Binding-site contacts:
Ligand atom C contacts residue GLU325 of chain 1.B at 4.1 Å.
Ligand atom NH2 contacts residue HEM1 of chain 1.M at 3.3 Å.
Ligand atom CA contacts residue GLN211 of chain 1.B at 3.5 Å.
Ligand atom C contacts residue ASN330 of chain 1.B at 3.7 Å.
Ligand atom CZ contacts residue HEM1 of chain 1.M at 3.7 Å.
Ligand atom CG contacts residue GLU325 of chain 1.B at 3.5 Å.
Ligand atom NE contacts residue PRO298 of chain 1.B at 4.0 Å.
Ligand atom CZ contacts residue TRP320 of chain 1.B at 4.0 Å (hydrophobic).
Ligand atom NH2 contacts residue GLU325 of chain 1.B at 3.0 Å (salt-bridge).
Ligand atom N contacts residue GLU325 of chain 1.B at 3.0 Å (salt-bridge).
Ligand atom CZ contacts residue GLU325 of chain 1.B at 3.7 Å.
Ligand atom CB contacts residue TYR321 of chain 1.B at 4.0 Å (hydrophobic).
Ligand atom CG contacts residue VAL300 of chain 1.B at 3.9 Å (hydrophobic).
Ligand atom OXT contacts residue GLU325 of chain 1.B at 3.8 Å.
Ligand atom NH1 contacts residue PRO298 of chain 1.B at 4.1 Å.
Ligand atom CG contacts residue HEM1 of chain 1.M at 3.9 Å.
Ligand atom NE contacts residue HEM1 of chain 1.M at 4.1 Å.
Ligand atom NH1 contacts residue HEM1 of chain 1.M at 3.4 Å (h-bond).
Ligand atom NH2 contacts residue TYR321 of chain 1.B at 4.0 Å.
Ligand atom O contacts residue TYR295 of chain 1.B at 3.6 Å (h-bond).
Ligand atom O contacts residue ASN330 of chain 1.B at 3.8 Å.
Ligand atom NE contacts residue GLU325 of chain 1.B at 2.9 Å (salt-bridge).
Ligand atom NH2 contacts residue TRP320 of chain 1.B at 2.9 Å (h-bond).
Ligand atom N contacts residue HEM1 of chain 1.M at 2.7 Å (h-bond).
Ligand atom CZ contacts residue PRO298 of chain 1.B at 4.0 Å (hydrophobic).
Ligand atom CA contacts residue GLU325 of chain 1.B at 3.5 Å.
Ligand atom CA contacts residue TYR321 of chain 1.B at 4.2 Å (hydrophobic).
Ligand atom CA contacts residue HEM1 of chain 1.M at 3.9 Å.
Ligand atom CD contacts residue VAL300 of chain 1.B at 3.8 Å (hydrophobic).
Ligand atom OXT contacts residue TYR321 of chain 1.B at 3.4 Å.
Ligand atom O contacts residue GLN211 of chain 1.B at 3.0 Å (h-bond).
Ligand atom O contacts residue TYR321 of chain 1.B at 2.6 Å (h-bond).
Ligand atom CB contacts residue GLN211 of chain 1.B at 3.7 Å.
Ligand atom NH2 contacts residue PRO298 of chain 1.B at 4.0 Å.
Ligand atom O contacts residue ARG214 of chain 1.B at 3.6 Å (salt-bridge).
Ligand atom CB contacts residue GLU325 of chain 1.B at 3.1 Å.
Ligand atom C contacts residue GLN211 of chain 1.B at 3.6 Å.
Ligand atom OXT contacts residue ASN330 of chain 1.B at 2.8 Å (h-bond).
Ligand atom CD contacts residue GLU325 of chain 1.B at 3.8 Å.
Ligand atom C contacts residue TYR321 of chain 1.B at 3.4 Å (hydrophobic).

A protein and the small-molecule ligand that binds it are described below.
Small molecule (SMILES): NC(=[NH2+])NCCC[C@H](N)C(=O)O

Sequence of chain 1.B:
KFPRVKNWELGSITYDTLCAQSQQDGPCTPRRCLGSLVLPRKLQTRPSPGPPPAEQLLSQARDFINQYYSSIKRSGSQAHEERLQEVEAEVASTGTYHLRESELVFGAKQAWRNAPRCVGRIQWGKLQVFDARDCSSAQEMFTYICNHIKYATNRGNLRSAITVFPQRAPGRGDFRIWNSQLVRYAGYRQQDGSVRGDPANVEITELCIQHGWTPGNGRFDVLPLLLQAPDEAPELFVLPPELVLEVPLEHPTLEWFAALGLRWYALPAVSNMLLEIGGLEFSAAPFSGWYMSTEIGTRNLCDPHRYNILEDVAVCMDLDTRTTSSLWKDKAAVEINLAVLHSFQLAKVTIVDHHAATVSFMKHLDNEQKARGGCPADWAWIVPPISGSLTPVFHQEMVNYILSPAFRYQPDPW